Binding-site contacts:
Ligand atom O36 contacts residue THR88 of chain 1.B at 3.2 Å (h-bond).
Ligand atom C7 contacts residue THR247 of chain 1.B at 3.6 Å.
Ligand atom C22 contacts residue GLN28 of chain 1.B at 3.4 Å.
Ligand atom O2 contacts residue TYR214 of chain 1.B at 3.7 Å.
Ligand atom C13 contacts residue ASP48 of chain 1.B at 3.4 Å.
Ligand atom C1 contacts residue PRO86 of chain 1.B at 3.4 Å (hydrophobic).
Ligand atom N37 contacts residue THR247 of chain 1.B at 3.6 Å.
Ligand atom C7 contacts residue ASP244 of chain 1.B at 3.2 Å.
Ligand atom C24 contacts residue THR248 of chain 1.B at 3.3 Å.
Ligand atom C19 contacts residue LEU46 of chain 1.B at 3.6 Å (hydrophobic).
Ligand atom C17 contacts residue PHE124 of chain 1.B at 3.7 Å (hydrophobic).
Ligand atom O11 contacts residue TYR87 of chain 1.B at 3.6 Å.
Ligand atom C12 contacts residue GLY246 of chain 1.B at 3.7 Å.
Ligand atom N6 contacts residue GLY50 of chain 1.B at 3.1 Å (h-bond).
Ligand atom C10 contacts residue ASP48 of chain 1.B at 3.6 Å.
Ligand atom O11 contacts residue SER51 of chain 1.B at 3.7 Å.
Ligand atom O11 contacts residue ASP48 of chain 1.B at 2.7 Å (salt-bridge).
Ligand atom O20 contacts residue TRP131 of chain 1.B at 3.5 Å.
Ligand atom C5 contacts residue ASP244 of chain 1.B at 3.2 Å.
Ligand atom C3 contacts residue GLY50 of chain 1.B at 3.2 Å.
Ligand atom C19 contacts residue GLY246 of chain 1.B at 3.4 Å.
Ligand atom O36 contacts residue TYR87 of chain 1.B at 3.5 Å.
Ligand atom N6 contacts residue ASP244 of chain 1.B at 2.5 Å (salt-bridge).
Ligand atom C32 contacts residue THR88 of chain 1.B at 3.6 Å.
Ligand atom C31 contacts residue ARG251 of chain 1.B at 3.5 Å.
Ligand atom O9 contacts residue THR88 of chain 1.B at 3.3 Å (h-bond).
Ligand atom O20 contacts residue ILE126 of chain 1.B at 3.6 Å.
Ligand atom N37 contacts residue GLY246 of chain 1.B at 2.9 Å (h-bond).
Ligand atom C12 contacts residue TYR87 of chain 1.B at 3.7 Å (hydrophobic).
Ligand atom C16 contacts residue PHE124 of chain 1.B at 3.5 Å (hydrophobic).
Ligand atom C5 contacts residue GLY50 of chain 1.B at 3.7 Å.
Ligand atom C10 contacts residue ASP244 of chain 1.B at 3.6 Å.
Ligand atom N25 contacts residue THR248 of chain 1.B at 3.2 Å (h-bond).
Ligand atom C23 contacts residue GLY27 of chain 1.B at 3.7 Å.
Ligand atom C3 contacts residue TYR214 of chain 1.B at 3.4 Å (hydrophobic).
Ligand atom C24 contacts residue GLY246 of chain 1.B at 3.6 Å.
Ligand atom O11 contacts residue GLY50 of chain 1.B at 3.2 Å (h-bond).
Ligand atom C34 contacts residue GLY246 of chain 1.B at 3.2 Å.
Ligand atom C22 contacts residue GLY29 of chain 1.B at 3.7 Å.
Ligand atom C13 contacts residue TYR87 of chain 1.B at 3.7 Å (hydrophobic).

The small molecule below binds the protein below.
Small molecule (SMILES): COCc1cc2cc(c1)C(=O)N[C@H]([C@H](O)[C@H]1CO[C@@H](COC)CN1)Cc1cccc(c1)OCCCCN2

Sequence of chain 1.B:
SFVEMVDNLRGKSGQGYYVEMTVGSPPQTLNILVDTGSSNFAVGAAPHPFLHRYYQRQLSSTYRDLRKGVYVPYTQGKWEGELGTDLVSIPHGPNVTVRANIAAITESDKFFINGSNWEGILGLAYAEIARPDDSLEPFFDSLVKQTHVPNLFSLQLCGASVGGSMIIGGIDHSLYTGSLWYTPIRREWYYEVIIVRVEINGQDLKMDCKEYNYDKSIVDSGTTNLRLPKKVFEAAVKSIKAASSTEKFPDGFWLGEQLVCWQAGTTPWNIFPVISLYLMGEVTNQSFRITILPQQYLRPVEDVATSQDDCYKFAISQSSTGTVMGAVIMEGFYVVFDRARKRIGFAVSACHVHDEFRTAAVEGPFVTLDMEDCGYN